Sequence of chain 2.A:
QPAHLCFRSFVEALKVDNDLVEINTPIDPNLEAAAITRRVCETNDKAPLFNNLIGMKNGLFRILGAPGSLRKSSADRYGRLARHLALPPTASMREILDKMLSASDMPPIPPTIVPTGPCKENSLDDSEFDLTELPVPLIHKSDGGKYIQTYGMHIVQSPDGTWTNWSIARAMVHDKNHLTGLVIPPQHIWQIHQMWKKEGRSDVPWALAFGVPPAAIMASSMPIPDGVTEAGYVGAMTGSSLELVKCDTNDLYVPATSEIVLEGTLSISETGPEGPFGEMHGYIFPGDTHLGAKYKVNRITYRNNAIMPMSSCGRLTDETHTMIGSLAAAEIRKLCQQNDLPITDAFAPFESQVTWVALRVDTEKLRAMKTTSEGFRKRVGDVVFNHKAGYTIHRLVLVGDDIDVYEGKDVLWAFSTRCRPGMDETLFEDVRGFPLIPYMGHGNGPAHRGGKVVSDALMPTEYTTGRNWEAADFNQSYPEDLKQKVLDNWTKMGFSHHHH

Binding-site contacts:
Ligand atom O10 contacts residue MN1 of chain 2.B at 2.2 Å.
Ligand atom C10 contacts residue JSH1 of chain 2.E at 0.1 Å.
Ligand atom O8 contacts residue JSH1 of chain 2.E at 0.1 Å (h-bond).
Ligand atom N2 contacts residue JSH1 of chain 2.E at 0.1 Å (h-bond).
Ligand atom O3 contacts residue JSH1 of chain 2.E at 0.4 Å (h-bond).
Ligand atom C14 contacts residue JSH1 of chain 2.E at 0.1 Å.
Ligand atom O10 contacts residue JSH1 of chain 2.E at 0.1 Å (h-bond).
Ligand atom C1 contacts residue JSH1 of chain 2.E at 0.3 Å.
Ligand atom O4 contacts residue JSH1 of chain 2.E at 0.1 Å (h-bond).
Ligand atom C5 contacts residue JSH1 of chain 2.E at 0.1 Å.
Ligand atom O6 contacts residue JSH1 of chain 2.E at 0.1 Å (h-bond).
Ligand atom C11 contacts residue JSH1 of chain 2.E at 0.6 Å.
Ligand atom O5 contacts residue JSH1 of chain 2.E at 0.3 Å (h-bond).
Ligand atom O8 contacts residue LYS391 of chain 2.A at 2.6 Å (salt-bridge).
Ligand atom O7 contacts residue JSH1 of chain 2.E at 0.2 Å (h-bond).
Ligand atom C18 contacts residue JSH1 of chain 2.E at 0.2 Å.
Ligand atom C3 contacts residue JSH1 of chain 2.E at 0.7 Å.
Ligand atom C16 contacts residue JSH1 of chain 2.E at 0.5 Å.
Ligand atom O1 contacts residue JSH1 of chain 2.E at 0.3 Å (h-bond).
Ligand atom O9 contacts residue JSH1 of chain 2.E at 0.2 Å (h-bond).
Ligand atom C4 contacts residue JSH1 of chain 2.E at 0.3 Å.
Ligand atom C19 contacts residue JSH1 of chain 2.E at 0.0 Å.
Ligand atom N4 contacts residue JSH1 of chain 2.E at 0.1 Å (h-bond).
Ligand atom C7 contacts residue JSH1 of chain 2.E at 0.1 Å.
Ligand atom N3 contacts residue JSH1 of chain 2.E at 0.2 Å (h-bond).
Ligand atom C22 contacts residue JSH1 of chain 2.E at 0.3 Å.
Ligand atom P1 contacts residue JSH1 of chain 2.E at 0.1 Å.
Ligand atom C17 contacts residue JSH1 of chain 2.E at 0.1 Å.
Ligand atom C15 contacts residue JSH1 of chain 2.E at 0.1 Å.
Ligand atom C13 contacts residue JSH1 of chain 2.E at 0.2 Å.
Ligand atom C6 contacts residue JSH1 of chain 2.E at 0.0 Å.
Ligand atom C8 contacts residue JSH1 of chain 2.E at 0.1 Å.
Ligand atom N1 contacts residue JSH1 of chain 2.E at 0.4 Å (h-bond).
Ligand atom C20 contacts residue JSH1 of chain 2.E at 0.1 Å.
Ligand atom C21 contacts residue JSH1 of chain 2.E at 0.1 Å.
Ligand atom O2 contacts residue SYN1 of chain 2.G at 1.9 Å.
Ligand atom O2 contacts residue JSH1 of chain 2.E at 1.2 Å.
Ligand atom C12 contacts residue JSH1 of chain 2.E at 0.3 Å.
Ligand atom C9 contacts residue JSH1 of chain 2.E at 0.1 Å.
Ligand atom C2 contacts residue JSH1 of chain 2.E at 0.2 Å.

A small-molecule ligand and the protein it binds are described below.
Small molecule (SMILES): Cc1cc2c3c(c1C)C(C)(C)C[C@@H](O)N3c1c(nc(O)[nH]c1=O)N2C[C@H](O)[C@H](O)[C@H](O)COP(=O)(O)O